This protein binds this small molecule.
Small molecule (SMILES): CC(=O)N[C@@H]1[C@@H](O)[C@H](O)[C@@H](CO)O[C@H]1O

Sequence of chain 1.B:
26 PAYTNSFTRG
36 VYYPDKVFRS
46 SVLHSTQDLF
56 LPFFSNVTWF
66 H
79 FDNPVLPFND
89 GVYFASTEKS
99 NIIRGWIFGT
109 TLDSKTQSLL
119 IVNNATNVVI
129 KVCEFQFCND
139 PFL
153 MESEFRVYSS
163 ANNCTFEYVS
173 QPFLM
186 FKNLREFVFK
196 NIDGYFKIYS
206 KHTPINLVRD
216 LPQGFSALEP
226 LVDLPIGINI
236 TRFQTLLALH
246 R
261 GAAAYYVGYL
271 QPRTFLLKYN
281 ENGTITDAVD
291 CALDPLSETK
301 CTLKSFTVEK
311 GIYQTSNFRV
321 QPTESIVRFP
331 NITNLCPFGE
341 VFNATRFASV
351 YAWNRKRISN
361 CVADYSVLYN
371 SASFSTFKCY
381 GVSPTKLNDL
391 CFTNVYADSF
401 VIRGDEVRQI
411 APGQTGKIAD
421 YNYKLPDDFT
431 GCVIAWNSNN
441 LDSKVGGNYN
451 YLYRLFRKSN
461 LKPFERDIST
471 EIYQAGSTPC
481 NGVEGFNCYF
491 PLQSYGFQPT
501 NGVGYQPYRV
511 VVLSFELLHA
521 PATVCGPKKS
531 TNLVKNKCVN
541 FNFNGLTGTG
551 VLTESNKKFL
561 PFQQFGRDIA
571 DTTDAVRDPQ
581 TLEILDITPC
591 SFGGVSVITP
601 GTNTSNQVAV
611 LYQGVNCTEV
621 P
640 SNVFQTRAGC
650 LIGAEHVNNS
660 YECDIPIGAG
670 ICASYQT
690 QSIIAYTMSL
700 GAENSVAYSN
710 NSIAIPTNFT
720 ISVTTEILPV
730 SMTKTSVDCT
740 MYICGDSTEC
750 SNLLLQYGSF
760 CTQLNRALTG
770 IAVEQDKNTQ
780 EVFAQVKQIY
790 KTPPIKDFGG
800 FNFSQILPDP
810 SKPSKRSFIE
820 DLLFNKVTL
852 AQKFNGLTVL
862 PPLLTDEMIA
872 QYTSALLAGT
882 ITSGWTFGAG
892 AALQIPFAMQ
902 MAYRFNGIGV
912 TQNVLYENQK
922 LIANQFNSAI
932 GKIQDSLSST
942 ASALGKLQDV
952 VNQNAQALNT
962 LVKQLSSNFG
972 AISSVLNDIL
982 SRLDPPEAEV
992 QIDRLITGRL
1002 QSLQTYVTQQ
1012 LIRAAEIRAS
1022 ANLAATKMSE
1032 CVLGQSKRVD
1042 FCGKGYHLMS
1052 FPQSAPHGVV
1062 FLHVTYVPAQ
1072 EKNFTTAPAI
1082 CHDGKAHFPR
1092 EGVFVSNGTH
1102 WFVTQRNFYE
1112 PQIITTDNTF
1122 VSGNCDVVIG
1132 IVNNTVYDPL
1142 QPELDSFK

Binding-site contacts:
Ligand atom C2 contacts residue ASN1134 of chain 1.B at 2.4 Å.
Ligand atom C3 contacts residue ASN1134 of chain 1.B at 3.8 Å.
Ligand atom O5 contacts residue ASN1134 of chain 1.B at 2.4 Å (h-bond).
Ligand atom C7 contacts residue ASN1134 of chain 1.B at 3.2 Å.
Ligand atom C8 contacts residue ASN1134 of chain 1.B at 4.3 Å.
Ligand atom C4 contacts residue ASN1134 of chain 1.B at 4.2 Å.
Ligand atom O7 contacts residue ASN1134 of chain 1.B at 3.1 Å (h-bond).
Ligand atom N2 contacts residue ASN1134 of chain 1.B at 2.8 Å (h-bond).
Ligand atom C1 contacts residue ASN1134 of chain 1.B at 1.4 Å.
Ligand atom C5 contacts residue ASN1134 of chain 1.B at 3.7 Å.